Sequence of chain 1.A:
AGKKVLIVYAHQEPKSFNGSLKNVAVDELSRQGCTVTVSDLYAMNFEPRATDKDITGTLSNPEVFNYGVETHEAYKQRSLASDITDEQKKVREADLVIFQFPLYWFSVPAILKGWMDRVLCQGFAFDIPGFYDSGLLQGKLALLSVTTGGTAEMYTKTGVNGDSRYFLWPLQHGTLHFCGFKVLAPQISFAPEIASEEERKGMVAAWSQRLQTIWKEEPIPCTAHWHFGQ

Sequence of chain 1.B:
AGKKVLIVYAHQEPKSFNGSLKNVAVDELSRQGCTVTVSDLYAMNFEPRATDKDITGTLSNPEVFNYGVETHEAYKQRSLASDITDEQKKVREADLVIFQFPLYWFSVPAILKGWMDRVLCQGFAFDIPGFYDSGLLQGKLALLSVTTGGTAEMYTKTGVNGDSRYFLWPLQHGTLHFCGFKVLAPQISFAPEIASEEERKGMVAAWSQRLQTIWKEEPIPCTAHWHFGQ

Binding-site contacts:
Ligand atom C6 contacts residue PHE127 of chain 1.B at 3.5 Å (hydrophobic).
Ligand atom C1 contacts residue XM51 of chain 1.E at 1.0 Å.
Ligand atom C8 contacts residue XM51 of chain 1.E at 0.6 Å.
Ligand atom C9 contacts residue XM51 of chain 1.E at 0.9 Å.
Ligand atom O13 contacts residue PHE127 of chain 1.B at 3.4 Å.
Ligand atom C17 contacts residue ILE129 of chain 1.B at 3.8 Å (hydrophobic).
Ligand atom C12 contacts residue XM51 of chain 1.E at 1.5 Å.
Ligand atom C4 contacts residue PHE179 of chain 1.B at 3.7 Å (hydrophobic).
Ligand atom C4 contacts residue XM51 of chain 1.E at 0.8 Å.
Ligand atom C7 contacts residue XM51 of chain 1.E at 1.4 Å.
Ligand atom O11 contacts residue XM51 of chain 1.E at 1.1 Å.
Ligand atom C2 contacts residue XM51 of chain 1.E at 0.5 Å.
Ligand atom C14 contacts residue ASN162 of chain 1.A at 3.7 Å.
Ligand atom C5 contacts residue XM51 of chain 1.E at 0.3 Å.
Ligand atom C6 contacts residue FAD1 of chain 1.G at 3.7 Å.
Ligand atom C6 contacts residue XM51 of chain 1.E at 0.6 Å.
Ligand atom O13 contacts residue XM51 of chain 1.E at 1.3 Å.
Ligand atom C3 contacts residue XM51 of chain 1.E at 0.3 Å.
Ligand atom C5 contacts residue PHE127 of chain 1.B at 3.6 Å (hydrophobic).
Ligand atom O15 contacts residue GLY151 of chain 1.A at 3.2 Å.
Ligand atom O15 contacts residue ASN162 of chain 1.A at 3.2 Å (h-bond).
Ligand atom C8 contacts residue GLY151 of chain 1.A at 3.4 Å.
Ligand atom C14 contacts residue FAD1 of chain 1.G at 3.5 Å.
Ligand atom O11 contacts residue PHE179 of chain 1.B at 3.6 Å.
Ligand atom C12 contacts residue TRP106 of chain 1.A at 3.1 Å (hydrophobic).
Ligand atom C9 contacts residue GLY151 of chain 1.A at 3.6 Å.
Ligand atom C14 contacts residue XM51 of chain 1.E at 0.5 Å.
Ligand atom C17 contacts residue XM51 of chain 1.E at 3.0 Å.
Ligand atom C12 contacts residue FAD1 of chain 1.G at 3.1 Å.
Ligand atom O16 contacts residue XM51 of chain 1.E at 1.6 Å (h-bond).
Ligand atom C5 contacts residue FAD1 of chain 1.G at 3.6 Å.
Ligand atom N10 contacts residue FAD1 of chain 1.G at 3.6 Å.
Ligand atom O13 contacts residue FAD1 of chain 1.G at 3.2 Å (h-bond).
Ligand atom C3 contacts residue FAD1 of chain 1.G at 3.7 Å.
Ligand atom N10 contacts residue XM51 of chain 1.E at 0.7 Å (h-bond).
Ligand atom C4 contacts residue FAD1 of chain 1.G at 3.5 Å.
Ligand atom O15 contacts residue XM51 of chain 1.E at 1.1 Å (h-bond).
Ligand atom C8 contacts residue GLY150 of chain 1.A at 3.5 Å.
Ligand atom O11 contacts residue FAD1 of chain 1.G at 3.3 Å.
Ligand atom C14 contacts residue PHE179 of chain 1.B at 3.3 Å (hydrophobic).

The protein below binds the small molecule below.
Small molecule (SMILES): COc1cc(=O)n(C)c2c3c(ccc12)OCO3